Sequence of chain 1.A:
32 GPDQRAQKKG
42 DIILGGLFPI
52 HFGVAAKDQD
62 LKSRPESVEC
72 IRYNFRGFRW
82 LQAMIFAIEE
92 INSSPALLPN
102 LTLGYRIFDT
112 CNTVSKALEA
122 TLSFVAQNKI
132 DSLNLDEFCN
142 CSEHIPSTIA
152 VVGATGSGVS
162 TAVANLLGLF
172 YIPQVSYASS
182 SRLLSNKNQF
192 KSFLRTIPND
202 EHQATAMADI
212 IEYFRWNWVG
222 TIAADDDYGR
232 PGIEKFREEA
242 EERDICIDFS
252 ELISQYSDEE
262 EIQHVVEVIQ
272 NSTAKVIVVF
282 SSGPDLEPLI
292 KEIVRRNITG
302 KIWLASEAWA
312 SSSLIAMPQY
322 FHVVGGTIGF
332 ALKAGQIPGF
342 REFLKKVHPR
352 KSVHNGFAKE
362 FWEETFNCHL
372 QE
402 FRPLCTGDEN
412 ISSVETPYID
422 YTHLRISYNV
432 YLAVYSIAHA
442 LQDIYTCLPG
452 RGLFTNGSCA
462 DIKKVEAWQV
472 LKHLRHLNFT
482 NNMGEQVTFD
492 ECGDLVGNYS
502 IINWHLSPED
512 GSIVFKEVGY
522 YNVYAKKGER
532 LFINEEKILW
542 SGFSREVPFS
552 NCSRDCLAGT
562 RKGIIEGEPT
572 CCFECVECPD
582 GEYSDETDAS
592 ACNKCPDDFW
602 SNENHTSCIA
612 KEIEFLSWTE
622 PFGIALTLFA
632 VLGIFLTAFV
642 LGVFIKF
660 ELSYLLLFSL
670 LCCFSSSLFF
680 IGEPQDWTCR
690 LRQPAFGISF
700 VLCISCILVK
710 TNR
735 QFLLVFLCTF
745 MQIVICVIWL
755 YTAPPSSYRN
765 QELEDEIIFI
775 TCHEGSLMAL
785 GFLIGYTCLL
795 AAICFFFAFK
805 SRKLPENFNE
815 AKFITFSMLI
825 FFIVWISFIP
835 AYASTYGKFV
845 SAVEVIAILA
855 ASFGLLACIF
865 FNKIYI

Binding-site contacts:
Ligand atom N2 contacts residue ASN457 of chain 1.A at 2.9 Å (h-bond).
Ligand atom O3 contacts residue THR456 of chain 1.A at 4.3 Å.
Ligand atom C2 contacts residue THR456 of chain 1.A at 4.4 Å.
Ligand atom O5 contacts residue ASN457 of chain 1.A at 2.5 Å (h-bond).
Ligand atom C1 contacts residue ASN457 of chain 1.A at 1.5 Å.
Ligand atom O6 contacts residue ASN457 of chain 1.A at 4.0 Å.
Ligand atom C4 contacts residue THR456 of chain 1.A at 4.2 Å.
Ligand atom C2 contacts residue ASN457 of chain 1.A at 2.5 Å.
Ligand atom C3 contacts residue ASN457 of chain 1.A at 3.8 Å.
Ligand atom C8 contacts residue ASN457 of chain 1.A at 4.4 Å.
Ligand atom C5 contacts residue ASN457 of chain 1.A at 3.8 Å.
Ligand atom O6 contacts residue THR456 of chain 1.A at 4.1 Å.
Ligand atom C7 contacts residue ASN457 of chain 1.A at 3.3 Å.
Ligand atom O6 contacts residue SER459 of chain 1.A at 3.2 Å (h-bond).
Ligand atom C4 contacts residue ASN457 of chain 1.A at 4.3 Å.
Ligand atom O7 contacts residue ASN457 of chain 1.A at 3.3 Å (h-bond).

This protein binds this small molecule.
Small molecule (SMILES): CC(=O)N[C@@H]1[C@@H](O)[C@H](O)[C@@H](CO)O[C@H]1O